Sequence of chain 1.A:
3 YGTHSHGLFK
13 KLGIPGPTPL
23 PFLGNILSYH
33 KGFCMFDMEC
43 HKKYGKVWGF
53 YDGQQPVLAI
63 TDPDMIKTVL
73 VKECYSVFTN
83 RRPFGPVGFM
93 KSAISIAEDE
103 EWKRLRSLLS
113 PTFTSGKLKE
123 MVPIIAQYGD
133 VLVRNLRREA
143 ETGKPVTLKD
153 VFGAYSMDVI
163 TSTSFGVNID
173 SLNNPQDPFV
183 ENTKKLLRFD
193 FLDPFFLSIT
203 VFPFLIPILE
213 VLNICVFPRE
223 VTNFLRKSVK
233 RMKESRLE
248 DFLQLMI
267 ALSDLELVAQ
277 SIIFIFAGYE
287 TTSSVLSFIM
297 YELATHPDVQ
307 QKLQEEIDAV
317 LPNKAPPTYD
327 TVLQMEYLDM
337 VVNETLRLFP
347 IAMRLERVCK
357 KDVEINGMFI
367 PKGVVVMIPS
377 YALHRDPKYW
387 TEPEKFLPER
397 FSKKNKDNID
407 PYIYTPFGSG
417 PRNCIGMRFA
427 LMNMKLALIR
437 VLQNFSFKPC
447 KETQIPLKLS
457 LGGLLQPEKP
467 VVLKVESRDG

Binding-site contacts:
Ligand atom C9 contacts residue HEM1 of chain 1.C at 4.4 Å.
Ligand atom C2 contacts residue HEM1 of chain 1.C at 4.0 Å.
Ligand atom C16 contacts residue ALA283 of chain 1.A at 3.7 Å (hydrophobic).
Ligand atom N14 contacts residue ALA283 of chain 1.A at 3.1 Å.
Ligand atom C6 contacts residue ARG350 of chain 1.A at 3.8 Å.
Ligand atom C3 contacts residue HEM1 of chain 1.C at 4.3 Å.
Ligand atom N1 contacts residue HEM1 of chain 1.C at 4.0 Å.
Ligand atom C16 contacts residue THR287 of chain 1.A at 3.4 Å.
Ligand atom O8 contacts residue HEM1 of chain 1.C at 3.7 Å.
Ligand atom C15 contacts residue THR287 of chain 1.A at 3.9 Å.
Ligand atom N1 contacts residue ARG83 of chain 1.A at 3.9 Å.
Ligand atom C17 contacts residue ALA283 of chain 1.A at 3.8 Å (hydrophobic).
Ligand atom O8 contacts residue SER97 of chain 1.A at 3.4 Å.
Ligand atom C11 contacts residue PHE282 of chain 1.A at 3.7 Å (hydrophobic).
Ligand atom C7 contacts residue HEM1 of chain 1.C at 4.1 Å.
Ligand atom C9 contacts residue ILE279 of chain 1.A at 3.9 Å (hydrophobic).
Ligand atom C16 contacts residue HEM1 of chain 1.C at 4.3 Å.
Ligand atom C2 contacts residue ARG83 of chain 1.A at 3.7 Å.
Ligand atom C12 contacts residue ALA283 of chain 1.A at 3.6 Å (hydrophobic).
Ligand atom O8 contacts residue ARG83 of chain 1.A at 4.0 Å.
Ligand atom C6 contacts residue ALA348 of chain 1.A at 3.5 Å (hydrophobic).
Ligand atom C13 contacts residue ALA283 of chain 1.A at 3.2 Å (hydrophobic).
Ligand atom N14 contacts residue CYS420 of chain 1.A at 4.5 Å.
Ligand atom C5 contacts residue ALA348 of chain 1.A at 3.2 Å (hydrophobic).
Ligand atom C7 contacts residue SER97 of chain 1.A at 4.4 Å.
Ligand atom C9 contacts residue PHE282 of chain 1.A at 4.5 Å (hydrophobic).
Ligand atom C13 contacts residue HEM1 of chain 1.C at 3.0 Å.
Ligand atom C10 contacts residue ALA283 of chain 1.A at 4.5 Å (hydrophobic).
Ligand atom C15 contacts residue ALA283 of chain 1.A at 3.4 Å (hydrophobic).
Ligand atom C9 contacts residue ALA283 of chain 1.A at 4.0 Å (hydrophobic).
Ligand atom C12 contacts residue HEM1 of chain 1.C at 4.3 Å.
Ligand atom N14 contacts residue HEM1 of chain 1.C at 2.3 Å.
Ligand atom C15 contacts residue HEM1 of chain 1.C at 3.0 Å.
Ligand atom C4 contacts residue ALA348 of chain 1.A at 4.3 Å (hydrophobic).
Ligand atom C9 contacts residue SER97 of chain 1.A at 3.7 Å.

This protein binds this small molecule.
Small molecule (SMILES): CC(C)(C(=O)c1cccnc1)c1cccnc1